Binding-site contacts:
Ligand atom N contacts residue TYR244 of chain 1.A at 4.1 Å.
Ligand atom CA contacts residue HIS87 of chain 1.A at 4.0 Å.
Ligand atom C contacts residue ARG120 of chain 1.A at 3.4 Å.
Ligand atom O contacts residue LEU114 of chain 1.A at 3.8 Å.
Ligand atom OXT contacts residue ARG120 of chain 1.A at 2.8 Å (salt-bridge).
Ligand atom OXT contacts residue HIS87 of chain 1.A at 3.4 Å.
Ligand atom C contacts residue HIS87 of chain 1.A at 3.5 Å.
Ligand atom CB contacts residue HIS87 of chain 1.A at 3.5 Å.
Ligand atom CD contacts residue THR173 of chain 1.A at 3.4 Å.
Ligand atom OE1 contacts residue TYR213 of chain 1.A at 3.8 Å.
Ligand atom CA contacts residue SER172 of chain 1.A at 3.3 Å.
Ligand atom CD contacts residue SER172 of chain 1.A at 3.9 Å.
Ligand atom N contacts residue THR115 of chain 1.A at 2.9 Å (h-bond).
Ligand atom O contacts residue HIS87 of chain 1.A at 3.4 Å.
Ligand atom OE2 contacts residue THR173 of chain 1.A at 3.0 Å (h-bond).
Ligand atom O contacts residue SER172 of chain 1.A at 4.0 Å.
Ligand atom OE1 contacts residue SER172 of chain 1.A at 4.1 Å.
Ligand atom N contacts residue ASP214 of chain 1.A at 4.0 Å.
Ligand atom O contacts residue ARG120 of chain 1.A at 2.7 Å (salt-bridge).
Ligand atom N contacts residue HIS87 of chain 1.A at 3.9 Å.
Ligand atom CB contacts residue TYR213 of chain 1.A at 4.3 Å (hydrophobic).
Ligand atom CG contacts residue TYR213 of chain 1.A at 3.4 Å (hydrophobic).
Ligand atom CA contacts residue THR115 of chain 1.A at 3.4 Å.
Ligand atom OE2 contacts residue SER172 of chain 1.A at 3.2 Å (h-bond).
Ligand atom N contacts residue SER172 of chain 1.A at 4.2 Å.
Ligand atom OE1 contacts residue ASP214 of chain 1.A at 3.1 Å (salt-bridge).
Ligand atom C contacts residue SER172 of chain 1.A at 3.4 Å.
Ligand atom CG contacts residue ASP214 of chain 1.A at 4.1 Å.
Ligand atom OE1 contacts residue THR173 of chain 1.A at 2.6 Å (h-bond).
Ligand atom OE2 contacts residue GLY171 of chain 1.A at 3.5 Å.
Ligand atom C contacts residue THR115 of chain 1.A at 3.8 Å.
Ligand atom O contacts residue SER113 of chain 1.A at 3.6 Å.
Ligand atom O contacts residue THR115 of chain 1.A at 2.9 Å (h-bond).
Ligand atom CD contacts residue TYR213 of chain 1.A at 3.7 Å (hydrophobic).
Ligand atom C contacts residue SER113 of chain 1.A at 4.2 Å.
Ligand atom OXT contacts residue GLY171 of chain 1.A at 3.4 Å.
Ligand atom OXT contacts residue SER172 of chain 1.A at 2.8 Å (h-bond).
Ligand atom N contacts residue SER113 of chain 1.A at 2.9 Å (h-bond).
Ligand atom CA contacts residue SER113 of chain 1.A at 4.0 Å.
Ligand atom CD contacts residue ASP214 of chain 1.A at 4.1 Å.

The small molecule below binds the protein below.
Small molecule (SMILES): N[C@@H](CCC(=O)O)C(=O)O

Sequence of chain 1.A:
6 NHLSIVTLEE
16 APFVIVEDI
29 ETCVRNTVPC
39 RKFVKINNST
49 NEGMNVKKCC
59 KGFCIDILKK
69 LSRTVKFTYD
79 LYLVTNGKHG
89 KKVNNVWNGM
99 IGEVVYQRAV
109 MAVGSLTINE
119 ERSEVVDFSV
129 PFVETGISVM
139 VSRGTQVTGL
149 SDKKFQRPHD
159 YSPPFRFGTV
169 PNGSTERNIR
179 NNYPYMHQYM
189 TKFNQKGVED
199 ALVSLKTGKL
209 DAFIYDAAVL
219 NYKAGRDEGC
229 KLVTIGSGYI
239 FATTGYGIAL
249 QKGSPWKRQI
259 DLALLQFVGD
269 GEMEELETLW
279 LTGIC